Binding-site contacts:
Ligand atom C3 contacts residue GLN261 of chain 1.A at 3.5 Å.
Ligand atom C2 contacts residue ASN263 of chain 1.A at 2.5 Å.
Ligand atom N2 contacts residue ASN263 of chain 1.A at 2.9 Å (h-bond).
Ligand atom C8 contacts residue VAL300 of chain 1.A at 4.4 Å (hydrophobic).
Ligand atom C8 contacts residue ASN299 of chain 1.A at 3.4 Å.
Ligand atom O6 contacts residue ARG410 of chain 1.A at 4.2 Å.
Ligand atom C6 contacts residue ARG410 of chain 1.A at 4.3 Å.
Ligand atom O7 contacts residue ASN263 of chain 1.A at 3.5 Å (h-bond).
Ligand atom C7 contacts residue ASN299 of chain 1.A at 4.2 Å.
Ligand atom C8 contacts residue SER301 of chain 1.A at 4.1 Å.
Ligand atom C4 contacts residue ASN263 of chain 1.A at 4.3 Å.
Ligand atom N2 contacts residue GLN261 of chain 1.A at 3.0 Å (h-bond).
Ligand atom C8 contacts residue ASN263 of chain 1.A at 3.8 Å.
Ligand atom O3 contacts residue GLN261 of chain 1.A at 4.2 Å.
Ligand atom C1 contacts residue VAL412 of chain 1.A at 4.4 Å (hydrophobic).
Ligand atom O7 contacts residue ASN299 of chain 1.A at 3.8 Å.
Ligand atom C5 contacts residue ARG410 of chain 1.A at 4.4 Å.
Ligand atom C5 contacts residue ASN263 of chain 1.A at 3.8 Å.
Ligand atom C3 contacts residue ASN263 of chain 1.A at 3.9 Å.
Ligand atom C1 contacts residue GLN261 of chain 1.A at 3.8 Å.
Ligand atom O5 contacts residue ARG410 of chain 1.A at 3.3 Å (salt-bridge).
Ligand atom C2 contacts residue GLN261 of chain 1.A at 3.6 Å.
Ligand atom O5 contacts residue ASN263 of chain 1.A at 2.4 Å (h-bond).
Ligand atom C8 contacts residue GLN261 of chain 1.A at 3.7 Å.
Ligand atom C1 contacts residue ASN263 of chain 1.A at 1.5 Å.
Ligand atom C1 contacts residue ARG410 of chain 1.A at 4.0 Å.
Ligand atom C7 contacts residue GLN261 of chain 1.A at 4.0 Å.
Ligand atom C7 contacts residue ASN263 of chain 1.A at 3.4 Å.

Sequence of chain 1.A:
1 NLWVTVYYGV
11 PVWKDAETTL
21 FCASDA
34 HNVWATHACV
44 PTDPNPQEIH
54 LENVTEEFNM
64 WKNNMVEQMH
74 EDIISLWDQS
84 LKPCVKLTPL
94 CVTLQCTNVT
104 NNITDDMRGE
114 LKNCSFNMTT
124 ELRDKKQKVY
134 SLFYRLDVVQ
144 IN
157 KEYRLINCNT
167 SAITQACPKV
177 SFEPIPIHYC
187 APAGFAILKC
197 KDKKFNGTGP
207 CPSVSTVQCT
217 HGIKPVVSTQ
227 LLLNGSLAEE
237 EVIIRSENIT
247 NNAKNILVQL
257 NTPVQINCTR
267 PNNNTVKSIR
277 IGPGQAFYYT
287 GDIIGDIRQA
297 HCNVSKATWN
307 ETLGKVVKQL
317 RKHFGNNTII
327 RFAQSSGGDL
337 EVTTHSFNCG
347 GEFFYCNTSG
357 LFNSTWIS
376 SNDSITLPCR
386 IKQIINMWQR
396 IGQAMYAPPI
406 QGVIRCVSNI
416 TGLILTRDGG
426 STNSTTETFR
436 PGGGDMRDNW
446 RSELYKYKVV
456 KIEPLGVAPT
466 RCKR

A small-molecule ligand and the protein it binds are described below.
Small molecule (SMILES): CC(=O)N[C@H]1[C@H](O[C@H]2[C@H](O)[C@@H](NC(C)=O)CO[C@@H]2CO)O[C@H](CO)[C@@H](O)[C@@H]1O